Sequence of chain 1.A:
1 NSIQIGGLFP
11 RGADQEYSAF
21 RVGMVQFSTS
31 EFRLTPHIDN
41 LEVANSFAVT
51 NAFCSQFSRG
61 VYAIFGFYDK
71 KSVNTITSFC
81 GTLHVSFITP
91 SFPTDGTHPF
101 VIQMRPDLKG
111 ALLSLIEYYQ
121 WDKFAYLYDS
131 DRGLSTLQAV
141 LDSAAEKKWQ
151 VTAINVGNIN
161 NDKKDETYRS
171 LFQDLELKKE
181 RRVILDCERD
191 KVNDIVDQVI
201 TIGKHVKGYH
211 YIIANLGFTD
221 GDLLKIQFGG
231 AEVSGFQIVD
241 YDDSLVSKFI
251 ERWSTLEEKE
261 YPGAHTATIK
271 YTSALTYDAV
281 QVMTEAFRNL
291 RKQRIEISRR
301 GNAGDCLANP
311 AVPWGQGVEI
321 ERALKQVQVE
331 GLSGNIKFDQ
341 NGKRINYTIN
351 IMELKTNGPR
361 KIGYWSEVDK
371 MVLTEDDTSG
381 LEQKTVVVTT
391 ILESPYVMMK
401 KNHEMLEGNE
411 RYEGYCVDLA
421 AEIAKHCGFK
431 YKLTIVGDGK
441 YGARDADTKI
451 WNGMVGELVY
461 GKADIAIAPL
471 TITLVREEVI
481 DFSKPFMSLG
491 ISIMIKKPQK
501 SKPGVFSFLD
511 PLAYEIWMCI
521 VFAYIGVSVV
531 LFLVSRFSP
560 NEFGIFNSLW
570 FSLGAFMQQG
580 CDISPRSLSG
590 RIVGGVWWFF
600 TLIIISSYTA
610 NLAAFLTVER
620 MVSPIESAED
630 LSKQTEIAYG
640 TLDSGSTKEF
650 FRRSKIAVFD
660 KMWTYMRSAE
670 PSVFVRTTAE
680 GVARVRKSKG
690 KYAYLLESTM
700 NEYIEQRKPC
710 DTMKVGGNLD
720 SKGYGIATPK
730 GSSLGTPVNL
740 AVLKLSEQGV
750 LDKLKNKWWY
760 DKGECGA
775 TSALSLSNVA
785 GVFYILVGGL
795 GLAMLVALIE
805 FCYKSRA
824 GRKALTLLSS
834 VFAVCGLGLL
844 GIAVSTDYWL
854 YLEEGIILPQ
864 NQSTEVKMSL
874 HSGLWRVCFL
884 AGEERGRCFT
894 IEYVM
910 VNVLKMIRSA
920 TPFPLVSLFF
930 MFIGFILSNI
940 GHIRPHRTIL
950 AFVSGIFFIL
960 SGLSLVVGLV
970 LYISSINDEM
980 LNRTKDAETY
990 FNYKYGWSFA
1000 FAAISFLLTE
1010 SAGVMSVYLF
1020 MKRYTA

A small-molecule ligand and the protein it binds are described below.
Small molecule (SMILES): N#Cc1ccccc1-c1cc(-c2ccccn2)cn(-c2ccccc2)c1=O

Binding-site contacts:
Ligand atom C16 contacts residue PHE614 of chain 1.D at 3.4 Å (hydrophobic).
Ligand atom C05 contacts residue VAL783 of chain 1.D at 3.4 Å (hydrophobic).
Ligand atom C17 contacts residue SER776 of chain 1.A at 3.1 Å.
Ligand atom N15 contacts residue PHE614 of chain 1.D at 3.4 Å.
Ligand atom C17 contacts residue PRO511 of chain 1.D at 3.8 Å (hydrophobic).
Ligand atom C07 contacts residue SER507 of chain 1.D at 3.8 Å.
Ligand atom C12 contacts residue LEU611 of chain 1.D at 3.5 Å (hydrophobic).
Ligand atom C09 contacts residue SER507 of chain 1.D at 3.5 Å.
Ligand atom C07 contacts residue TYR607 of chain 1.D at 3.7 Å (hydrophobic).
Ligand atom C20 contacts residue ASP510 of chain 1.D at 3.7 Å.
Ligand atom C02 contacts residue ASN782 of chain 1.D at 3.8 Å.
Ligand atom C08 contacts residue LEU611 of chain 1.D at 3.5 Å (hydrophobic).
Ligand atom N21 contacts residue PHE614 of chain 1.D at 3.7 Å.
Ligand atom O11 contacts residue SER507 of chain 1.D at 3.7 Å.
Ligand atom C03 contacts residue LEU611 of chain 1.D at 3.8 Å (hydrophobic).
Ligand atom N01 contacts residue LEU615 of chain 1.D at 3.8 Å.
Ligand atom C06 contacts residue TYR607 of chain 1.D at 3.2 Å (hydrophobic).
Ligand atom C13 contacts residue ASP510 of chain 1.D at 3.7 Å.
Ligand atom C06 contacts residue PHE508 of chain 1.D at 3.6 Å (hydrophobic).
Ligand atom C10 contacts residue SER507 of chain 1.D at 3.5 Å.
Ligand atom C14 contacts residue PHE614 of chain 1.D at 3.6 Å (hydrophobic).
Ligand atom C16 contacts residue ASN610 of chain 1.D at 3.2 Å.
Ligand atom N15 contacts residue PRO511 of chain 1.D at 3.4 Å.
Ligand atom C23 contacts residue ASP510 of chain 1.D at 3.2 Å.
Ligand atom C25 contacts residue LYS502 of chain 1.D at 3.3 Å.
Ligand atom C19 contacts residue ASP510 of chain 1.D at 3.5 Å.
Ligand atom C25 contacts residue SER501 of chain 1.D at 3.8 Å.
Ligand atom C25 contacts residue PRO503 of chain 1.D at 3.8 Å (hydrophobic).
Ligand atom C16 contacts residue PRO511 of chain 1.D at 3.5 Å (hydrophobic).
Ligand atom O11 contacts residue ASN782 of chain 1.D at 3.8 Å.
Ligand atom C13 contacts residue PHE614 of chain 1.D at 3.7 Å (hydrophobic).
Ligand atom C07 contacts residue PHE508 of chain 1.D at 3.4 Å (hydrophobic).
Ligand atom C12 contacts residue PRO511 of chain 1.D at 3.6 Å (hydrophobic).
Ligand atom C05 contacts residue SER606 of chain 1.C at 3.3 Å.
Ligand atom C18 contacts residue ASP510 of chain 1.D at 3.4 Å.
Ligand atom C20 contacts residue PHE614 of chain 1.D at 3.5 Å (hydrophobic).
Ligand atom N01 contacts residue LEU778 of chain 1.D at 3.8 Å.
Ligand atom C07 contacts residue LEU611 of chain 1.D at 3.7 Å (hydrophobic).
Ligand atom N01 contacts residue ASN782 of chain 1.D at 3.4 Å (h-bond).
Ligand atom C18 contacts residue SER776 of chain 1.A at 3.5 Å.

Sequence of chain 1.C:
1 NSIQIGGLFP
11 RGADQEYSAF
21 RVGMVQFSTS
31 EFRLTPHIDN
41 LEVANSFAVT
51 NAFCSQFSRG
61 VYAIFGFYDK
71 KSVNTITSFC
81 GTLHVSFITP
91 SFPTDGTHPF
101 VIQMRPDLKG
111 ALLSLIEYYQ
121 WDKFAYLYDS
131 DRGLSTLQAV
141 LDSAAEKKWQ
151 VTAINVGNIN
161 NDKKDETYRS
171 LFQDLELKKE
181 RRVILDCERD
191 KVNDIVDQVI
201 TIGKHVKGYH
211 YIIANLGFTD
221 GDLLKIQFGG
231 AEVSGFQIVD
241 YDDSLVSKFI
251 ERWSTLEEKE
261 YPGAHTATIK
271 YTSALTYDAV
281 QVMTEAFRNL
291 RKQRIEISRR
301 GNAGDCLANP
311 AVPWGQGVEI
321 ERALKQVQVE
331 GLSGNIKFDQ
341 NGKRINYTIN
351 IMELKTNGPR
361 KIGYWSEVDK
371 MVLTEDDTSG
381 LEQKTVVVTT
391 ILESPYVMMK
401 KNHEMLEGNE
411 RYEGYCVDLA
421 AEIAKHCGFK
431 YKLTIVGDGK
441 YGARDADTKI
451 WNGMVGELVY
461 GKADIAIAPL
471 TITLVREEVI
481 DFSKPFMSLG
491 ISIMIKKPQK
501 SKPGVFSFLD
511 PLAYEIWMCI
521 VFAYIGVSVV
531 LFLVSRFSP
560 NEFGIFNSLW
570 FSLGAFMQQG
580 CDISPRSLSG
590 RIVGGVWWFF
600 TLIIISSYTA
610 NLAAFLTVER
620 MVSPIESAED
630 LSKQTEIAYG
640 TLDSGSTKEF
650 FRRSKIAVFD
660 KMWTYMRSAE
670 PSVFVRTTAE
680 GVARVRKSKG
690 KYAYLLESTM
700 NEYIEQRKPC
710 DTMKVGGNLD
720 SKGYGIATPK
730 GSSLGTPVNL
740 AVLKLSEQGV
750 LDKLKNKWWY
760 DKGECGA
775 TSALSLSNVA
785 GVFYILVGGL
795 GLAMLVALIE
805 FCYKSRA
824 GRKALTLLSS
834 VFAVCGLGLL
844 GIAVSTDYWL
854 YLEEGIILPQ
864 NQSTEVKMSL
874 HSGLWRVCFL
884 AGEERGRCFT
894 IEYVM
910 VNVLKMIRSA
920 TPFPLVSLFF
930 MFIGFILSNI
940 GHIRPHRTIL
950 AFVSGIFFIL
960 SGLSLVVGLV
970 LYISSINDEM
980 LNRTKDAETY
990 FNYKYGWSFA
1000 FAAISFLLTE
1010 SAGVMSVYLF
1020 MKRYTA

Sequence of chain 1.D:
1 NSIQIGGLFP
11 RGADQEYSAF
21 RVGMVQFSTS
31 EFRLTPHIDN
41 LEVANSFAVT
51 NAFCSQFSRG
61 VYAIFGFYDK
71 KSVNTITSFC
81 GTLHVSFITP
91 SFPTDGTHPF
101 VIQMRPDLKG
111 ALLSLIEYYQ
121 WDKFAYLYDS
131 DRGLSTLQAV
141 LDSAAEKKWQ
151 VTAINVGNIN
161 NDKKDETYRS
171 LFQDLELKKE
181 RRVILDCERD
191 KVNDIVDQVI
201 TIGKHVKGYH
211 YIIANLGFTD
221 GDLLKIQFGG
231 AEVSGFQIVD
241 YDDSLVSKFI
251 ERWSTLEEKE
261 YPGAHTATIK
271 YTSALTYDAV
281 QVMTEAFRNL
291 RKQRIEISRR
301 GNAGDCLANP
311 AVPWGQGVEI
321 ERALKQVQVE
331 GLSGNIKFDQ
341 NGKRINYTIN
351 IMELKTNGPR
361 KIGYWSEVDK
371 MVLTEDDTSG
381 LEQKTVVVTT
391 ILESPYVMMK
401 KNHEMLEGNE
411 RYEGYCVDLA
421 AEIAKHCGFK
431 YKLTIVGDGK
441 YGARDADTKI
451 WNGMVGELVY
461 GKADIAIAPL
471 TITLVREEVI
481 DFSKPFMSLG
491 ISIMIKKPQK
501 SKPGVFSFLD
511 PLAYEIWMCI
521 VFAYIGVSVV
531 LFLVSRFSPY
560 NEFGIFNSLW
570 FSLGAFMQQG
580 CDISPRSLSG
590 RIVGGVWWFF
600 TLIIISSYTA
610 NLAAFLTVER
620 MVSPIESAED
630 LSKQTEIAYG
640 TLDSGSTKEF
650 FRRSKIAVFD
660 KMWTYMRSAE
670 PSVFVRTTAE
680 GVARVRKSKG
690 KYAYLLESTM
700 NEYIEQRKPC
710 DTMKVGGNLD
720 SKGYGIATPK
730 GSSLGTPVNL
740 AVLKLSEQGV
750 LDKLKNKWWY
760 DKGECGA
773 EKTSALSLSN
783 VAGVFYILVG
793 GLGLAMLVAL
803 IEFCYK